Sequence of chain 1.A:
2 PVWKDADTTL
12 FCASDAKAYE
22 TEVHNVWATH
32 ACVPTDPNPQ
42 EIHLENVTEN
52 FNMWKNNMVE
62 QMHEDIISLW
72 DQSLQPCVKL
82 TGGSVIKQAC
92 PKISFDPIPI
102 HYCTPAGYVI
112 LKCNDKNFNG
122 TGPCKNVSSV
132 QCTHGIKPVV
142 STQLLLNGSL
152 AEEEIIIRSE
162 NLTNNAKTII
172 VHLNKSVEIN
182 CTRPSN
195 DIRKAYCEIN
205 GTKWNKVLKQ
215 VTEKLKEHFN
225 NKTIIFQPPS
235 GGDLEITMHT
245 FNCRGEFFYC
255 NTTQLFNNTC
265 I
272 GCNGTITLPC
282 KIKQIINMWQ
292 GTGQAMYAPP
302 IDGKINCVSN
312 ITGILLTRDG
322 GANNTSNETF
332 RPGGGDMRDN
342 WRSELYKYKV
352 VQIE

Binding-site contacts:
Ligand atom C7 contacts residue GLU154 of chain 1.A at 4.5 Å.
Ligand atom C5 contacts residue ILE156 of chain 1.A at 3.9 Å (hydrophobic).
Ligand atom C5 contacts residue ASN175 of chain 1.A at 3.6 Å.
Ligand atom C3 contacts residue ASN175 of chain 1.A at 3.8 Å.
Ligand atom O7 contacts residue ASN175 of chain 1.A at 2.8 Å (h-bond).
Ligand atom C7 contacts residue ASN175 of chain 1.A at 3.1 Å.
Ligand atom C6 contacts residue GLU155 of chain 1.A at 4.1 Å.
Ligand atom C3 contacts residue GLN214 of chain 1.A at 4.2 Å.
Ligand atom N2 contacts residue ASN175 of chain 1.A at 2.9 Å (h-bond).
Ligand atom C7 contacts residue LYS176 of chain 1.A at 4.3 Å.
Ligand atom C5 contacts residue GLU155 of chain 1.A at 4.5 Å.
Ligand atom C1 contacts residue ILE156 of chain 1.A at 3.7 Å (hydrophobic).
Ligand atom C8 contacts residue ASN175 of chain 1.A at 4.2 Å.
Ligand atom O5 contacts residue ILE156 of chain 1.A at 3.3 Å (h-bond).
Ligand atom O5 contacts residue ASN175 of chain 1.A at 2.3 Å (h-bond).
Ligand atom N2 contacts residue LYS176 of chain 1.A at 4.3 Å.
Ligand atom C6 contacts residue LYS218 of chain 1.A at 4.0 Å.
Ligand atom O6 contacts residue LYS218 of chain 1.A at 3.0 Å.
Ligand atom C1 contacts residue GLU155 of chain 1.A at 4.2 Å.
Ligand atom O7 contacts residue GLU154 of chain 1.A at 3.5 Å (salt-bridge).
Ligand atom C1 contacts residue ASN175 of chain 1.A at 1.4 Å.
Ligand atom O6 contacts residue GLN214 of chain 1.A at 3.7 Å.
Ligand atom C8 contacts residue LYS176 of chain 1.A at 3.7 Å.
Ligand atom O5 contacts residue GLU155 of chain 1.A at 3.4 Å.
Ligand atom C2 contacts residue ASN175 of chain 1.A at 2.5 Å.
Ligand atom C2 contacts residue GLU154 of chain 1.A at 4.3 Å.
Ligand atom O6 contacts residue ILE156 of chain 1.A at 3.7 Å.
Ligand atom C6 contacts residue ILE156 of chain 1.A at 4.0 Å (hydrophobic).
Ligand atom O5 contacts residue GLU154 of chain 1.A at 4.0 Å.
Ligand atom C4 contacts residue ASN175 of chain 1.A at 4.2 Å.
Ligand atom C1 contacts residue GLU154 of chain 1.A at 3.8 Å.

A protein and the small-molecule ligand that binds it are described below.
Small molecule (SMILES): CC(=O)N[C@@H]1[C@@H](O)[C@H](O)[C@@H](CO)O[C@H]1O